A small-molecule ligand and the protein it binds are described below.
Small molecule (SMILES): N#Cc1ccccc1Oc1ccc(Cn2cc(C3CCCCC3)nn2)cc1O

Binding-site contacts:
Ligand atom OAT contacts residue NAD1 of chain 1.Q at 3.3 Å.
Ligand atom NAA contacts residue GLY116 of chain 1.E at 3.4 Å (h-bond).
Ligand atom CAI contacts residue NAD1 of chain 1.Q at 3.5 Å.
Ligand atom CAL contacts residue LEU238 of chain 1.E at 3.5 Å (hydrophobic).
Ligand atom CAJ contacts residue NAD1 of chain 1.Q at 3.5 Å.
Ligand atom CAD contacts residue MET118 of chain 1.E at 3.8 Å (hydrophobic).
Ligand atom OAB contacts residue NAD1 of chain 1.Q at 2.7 Å (h-bond).
Ligand atom CAD contacts residue MET181 of chain 1.E at 3.8 Å (hydrophobic).
Ligand atom CAE contacts residue MET181 of chain 1.E at 3.7 Å (hydrophobic).
Ligand atom CAF contacts residue GLY116 of chain 1.E at 3.8 Å.
Ligand atom OAB contacts residue TYR178 of chain 1.E at 2.5 Å (h-bond).
Ligand atom CAJ contacts residue TYR178 of chain 1.E at 3.5 Å (hydrophobic).
Ligand atom CAF contacts residue MET181 of chain 1.E at 3.8 Å (hydrophobic).
Ligand atom NAR contacts residue VAL223 of chain 1.E at 3.6 Å.
Ligand atom NAR contacts residue GLN234 of chain 1.E at 3.4 Å (h-bond).
Ligand atom CAK contacts residue PHE169 of chain 1.E at 3.5 Å (hydrophobic).
Ligand atom CAU contacts residue TYR178 of chain 1.E at 3.4 Å (hydrophobic).
Ligand atom CAQ contacts residue NAD1 of chain 1.Q at 3.1 Å.
Ligand atom CAU contacts residue NAD1 of chain 1.Q at 3.4 Å.
Ligand atom CAC contacts residue NAD1 of chain 1.Q at 3.5 Å.
Ligand atom CAC contacts residue ALA218 of chain 1.E at 3.5 Å (hydrophobic).
Ligand atom CAZ contacts residue ALA218 of chain 1.E at 3.7 Å (hydrophobic).
Ligand atom CAE contacts residue MET123 of chain 1.E at 3.8 Å (hydrophobic).
Ligand atom CAI contacts residue MET219 of chain 1.E at 3.7 Å (hydrophobic).
Ligand atom CAO contacts residue ALA177 of chain 1.E at 3.6 Å (hydrophobic).
Ligand atom CAF contacts residue ILE222 of chain 1.E at 3.6 Å (hydrophobic).
Ligand atom CAW contacts residue ALA218 of chain 1.E at 3.6 Å (hydrophobic).
Ligand atom CAH contacts residue NAD1 of chain 1.Q at 3.2 Å.
Ligand atom CAZ contacts residue NAD1 of chain 1.Q at 3.8 Å.
Ligand atom CAO contacts residue PRO176 of chain 1.E at 3.6 Å (hydrophobic).
Ligand atom CAO contacts residue VAL223 of chain 1.E at 3.8 Å (hydrophobic).
Ligand atom OAT contacts residue ALA218 of chain 1.E at 3.5 Å.
Ligand atom CAC contacts residue GLY116 of chain 1.E at 3.7 Å.
Ligand atom NAS contacts residue GLN234 of chain 1.E at 3.6 Å.
Ligand atom NAA contacts residue ALA218 of chain 1.E at 3.7 Å.
Ligand atom CAD contacts residue ILE222 of chain 1.E at 3.8 Å (hydrophobic).
Ligand atom CAV contacts residue NAD1 of chain 1.Q at 3.2 Å.
Ligand atom CAF contacts residue PHE117 of chain 1.E at 3.7 Å (hydrophobic).
Ligand atom CAY contacts residue NAD1 of chain 1.Q at 3.5 Å.
Ligand atom NAA contacts residue NAD1 of chain 1.Q at 3.3 Å.

Sequence of chain 1.E:
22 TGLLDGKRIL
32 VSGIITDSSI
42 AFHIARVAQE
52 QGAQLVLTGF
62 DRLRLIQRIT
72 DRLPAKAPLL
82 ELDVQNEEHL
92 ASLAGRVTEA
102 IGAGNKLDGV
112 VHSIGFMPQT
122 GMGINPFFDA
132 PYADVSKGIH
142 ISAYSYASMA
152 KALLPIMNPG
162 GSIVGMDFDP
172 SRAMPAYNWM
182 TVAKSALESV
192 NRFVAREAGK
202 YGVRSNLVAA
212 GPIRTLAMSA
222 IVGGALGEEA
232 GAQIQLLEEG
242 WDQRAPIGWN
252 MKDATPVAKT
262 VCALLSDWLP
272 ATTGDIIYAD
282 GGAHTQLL